Sequence of chain 1.C:
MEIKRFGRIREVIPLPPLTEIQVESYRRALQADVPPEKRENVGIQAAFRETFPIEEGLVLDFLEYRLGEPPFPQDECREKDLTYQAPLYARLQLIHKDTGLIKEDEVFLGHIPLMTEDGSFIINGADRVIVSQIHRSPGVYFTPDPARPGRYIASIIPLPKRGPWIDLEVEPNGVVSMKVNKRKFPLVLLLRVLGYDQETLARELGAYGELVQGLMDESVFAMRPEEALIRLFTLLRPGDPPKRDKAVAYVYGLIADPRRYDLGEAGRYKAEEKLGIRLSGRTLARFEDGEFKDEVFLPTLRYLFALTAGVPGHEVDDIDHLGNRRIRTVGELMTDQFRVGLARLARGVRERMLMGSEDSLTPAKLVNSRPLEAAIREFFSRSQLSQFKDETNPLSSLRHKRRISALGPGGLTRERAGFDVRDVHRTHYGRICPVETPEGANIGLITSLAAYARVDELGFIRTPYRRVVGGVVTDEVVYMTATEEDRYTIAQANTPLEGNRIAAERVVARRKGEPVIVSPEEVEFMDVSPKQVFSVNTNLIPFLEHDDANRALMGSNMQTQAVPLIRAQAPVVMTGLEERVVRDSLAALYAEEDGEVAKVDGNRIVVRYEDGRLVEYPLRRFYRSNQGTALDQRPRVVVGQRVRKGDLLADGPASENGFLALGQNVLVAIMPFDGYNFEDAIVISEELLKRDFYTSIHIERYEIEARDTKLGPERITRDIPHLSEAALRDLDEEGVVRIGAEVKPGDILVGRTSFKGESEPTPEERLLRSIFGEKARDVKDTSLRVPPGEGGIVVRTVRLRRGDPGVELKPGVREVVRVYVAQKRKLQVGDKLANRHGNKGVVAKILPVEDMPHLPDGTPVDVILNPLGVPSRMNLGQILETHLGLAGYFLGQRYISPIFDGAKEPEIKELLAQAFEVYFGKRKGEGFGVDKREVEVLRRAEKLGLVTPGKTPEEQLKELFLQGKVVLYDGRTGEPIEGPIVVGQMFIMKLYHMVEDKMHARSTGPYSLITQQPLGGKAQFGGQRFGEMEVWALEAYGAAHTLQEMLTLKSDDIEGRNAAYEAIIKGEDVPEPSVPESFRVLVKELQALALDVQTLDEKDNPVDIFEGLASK

This small molecule binds to this protein.
Small molecule (SMILES): CO[C@H]1/C=C/O[C@@]2(C)Oc3c(C)c(O)c4c(O)c(cc(O)c4c3[C@H]2O)NC(=O)C(C)=C/C=C/[C@H](C)[C@H](O)[C@@H](C)[C@@H](O)[C@@H](C)[C@H](OC(C)=O)[C@@H]1C

Sequence of chain 1.F:
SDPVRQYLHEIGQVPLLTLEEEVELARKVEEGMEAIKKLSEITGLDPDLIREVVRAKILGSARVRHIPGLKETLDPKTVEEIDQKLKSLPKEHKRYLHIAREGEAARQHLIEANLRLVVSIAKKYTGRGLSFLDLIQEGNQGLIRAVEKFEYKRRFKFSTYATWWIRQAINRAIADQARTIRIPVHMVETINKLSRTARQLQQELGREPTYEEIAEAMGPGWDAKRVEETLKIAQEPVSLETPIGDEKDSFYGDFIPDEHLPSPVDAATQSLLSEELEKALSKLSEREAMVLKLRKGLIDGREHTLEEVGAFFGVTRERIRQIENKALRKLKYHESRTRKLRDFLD

Binding-site contacts:
Ligand atom C18 contacts residue ARG409 of chain 1.C at 3.7 Å.
Ligand atom O5 contacts residue ASP343 of chain 1.F at 3.5 Å.
Ligand atom C3 contacts residue ASN448 of chain 1.C at 3.2 Å.
Ligand atom C34 contacts residue GLN393 of chain 1.C at 3.6 Å.
Ligand atom O3 contacts residue GLN390 of chain 1.C at 3.5 Å.
Ligand atom O8 contacts residue GLN393 of chain 1.C at 3.6 Å.
Ligand atom O2 contacts residue SER411 of chain 1.C at 3.0 Å (h-bond).
Ligand atom O5 contacts residue GLN390 of chain 1.C at 3.6 Å.
Ligand atom O12 contacts residue ARG420 of chain 1.C at 3.4 Å (salt-bridge).
Ligand atom O8 contacts residue PHE394 of chain 1.C at 2.8 Å (h-bond).
Ligand atom C1 contacts residue ILE452 of chain 1.C at 3.7 Å (hydrophobic).
Ligand atom C8 contacts residue GLN393 of chain 1.C at 3.0 Å.
Ligand atom O1 contacts residue ILE452 of chain 1.C at 3.1 Å.
Ligand atom C4 contacts residue ASN448 of chain 1.C at 3.5 Å.
Ligand atom C8 contacts residue SER411 of chain 1.C at 3.6 Å.
Ligand atom O11 contacts residue ARG409 of chain 1.C at 3.5 Å (salt-bridge).
Ligand atom O6 contacts residue GLN390 of chain 1.C at 3.5 Å (h-bond).
Ligand atom O10 contacts residue HIS406 of chain 1.C at 3.6 Å.
Ligand atom O4 contacts residue ASP343 of chain 1.F at 3.3 Å.
Ligand atom C17 contacts residue ARG405 of chain 1.C at 3.6 Å.
Ligand atom C17 contacts residue ARG409 of chain 1.C at 3.2 Å.
Ligand atom C14 contacts residue SER411 of chain 1.C at 3.3 Å.
Ligand atom O9 contacts residue PHE394 of chain 1.C at 2.6 Å (h-bond).
Ligand atom C37 contacts residue SER392 of chain 1.C at 3.4 Å.
Ligand atom C7 contacts residue GLN393 of chain 1.C at 3.5 Å.
Ligand atom C30 contacts residue ARG405 of chain 1.C at 3.5 Å.
Ligand atom C23 contacts residue PHE394 of chain 1.C at 3.7 Å (hydrophobic).
Ligand atom C30 contacts residue ILE452 of chain 1.C at 3.7 Å (hydrophobic).
Ligand atom O4 contacts residue ARG420 of chain 1.C at 3.6 Å.
Ligand atom C14 contacts residue GLN390 of chain 1.C at 3.4 Å.
Ligand atom C30 contacts residue ARG409 of chain 1.C at 3.4 Å.
Ligand atom O9 contacts residue GLN393 of chain 1.C at 3.6 Å.
Ligand atom O1 contacts residue ARG409 of chain 1.C at 3.5 Å.
Ligand atom O2 contacts residue GLN393 of chain 1.C at 2.8 Å (h-bond).
Ligand atom C14 contacts residue GLN393 of chain 1.C at 3.7 Å.
Ligand atom C36 contacts residue PHE394 of chain 1.C at 3.7 Å (hydrophobic).
Ligand atom O6 contacts residue GLN393 of chain 1.C at 3.6 Å.
Ligand atom C28 contacts residue ASP343 of chain 1.F at 3.5 Å.
Ligand atom C32 contacts residue PHE394 of chain 1.C at 3.2 Å (hydrophobic).
Ligand atom C13 contacts residue GLN390 of chain 1.C at 3.6 Å.